This small molecule binds to this protein.
Small molecule (SMILES): CC(=O)NCCN(CCNC(=O)CCC(=O)NCCOCCOCCNC(=O)CCC(=O)NCCOCCOCCNC(=O)CCC(=O)NCCOCCOCCNC(=O)CCC(=O)NCCN(CCNC(=O)CCC(N)=O)C(=O)c1ccc(Cn2cc(CO[C@]3(C(=O)O)C[C@H](O)[C@@H](OC(C)=O)[C@H]([C@H](O)[C@H](O)CO)O3)nn2)cc1)C(=O)c1ccc(Cn2cc(COC3(C(=O)O)CC(O)C(OC(C)=O)C(C(O)C(O)CO)O3)nn2)cc1

Binding-site contacts:
Ligand atom OAF contacts residue ASP50 of chain 1.J at 3.8 Å.
Ligand atom CAD contacts residue LYS51 of chain 1.J at 3.9 Å.
Ligand atom OAF contacts residue ALA44 of chain 1.J at 3.6 Å.
Ligand atom OAH contacts residue VAL43 of chain 1.J at 3.1 Å (h-bond).
Ligand atom CAE contacts residue THR42 of chain 1.J at 3.8 Å.
Ligand atom OAJ contacts residue ARG106 of chain 1.I at 2.8 Å (salt-bridge).
Ligand atom CAC contacts residue LYS51 of chain 1.J at 3.4 Å.
Ligand atom CAI contacts residue THR42 of chain 1.J at 4.3 Å.
Ligand atom OAM contacts residue THR53 of chain 1.J at 3.4 Å.
Ligand atom CAF contacts residue THR42 of chain 1.J at 3.8 Å.
Ligand atom CAG contacts residue VAL43 of chain 1.J at 4.0 Å (hydrophobic).
Ligand atom CAC contacts residue THR53 of chain 1.J at 4.0 Å.
Ligand atom OAH contacts residue ASN45 of chain 1.J at 3.8 Å.
Ligand atom OAJ contacts residue VAL43 of chain 1.J at 3.0 Å (h-bond).
Ligand atom CAG contacts residue ASP50 of chain 1.J at 3.8 Å.
Ligand atom OAF contacts residue LYS51 of chain 1.J at 3.0 Å (salt-bridge).
Ligand atom CAJ contacts residue VAL43 of chain 1.J at 3.4 Å (hydrophobic).
Ligand atom OAF contacts residue GLN49 of chain 1.J at 3.1 Å (h-bond).
Ligand atom CAI contacts residue VAL43 of chain 1.J at 4.0 Å (hydrophobic).
Ligand atom OAJ contacts residue THR42 of chain 1.J at 3.7 Å.
Ligand atom CAD contacts residue THR42 of chain 1.J at 3.9 Å.
Ligand atom CAG contacts residue PRO52 of chain 1.J at 3.8 Å (hydrophobic).
Ligand atom CAH contacts residue THR42 of chain 1.J at 4.0 Å.
Ligand atom NAD contacts residue LYS51 of chain 1.J at 3.4 Å (salt-bridge).
Ligand atom OAK contacts residue THR53 of chain 1.J at 4.2 Å.
Ligand atom CAF contacts residue ALA44 of chain 1.J at 3.8 Å (hydrophobic).
Ligand atom CAF contacts residue GLN49 of chain 1.J at 4.2 Å.
Ligand atom CAG contacts residue ALA44 of chain 1.J at 3.5 Å (hydrophobic).
Ligand atom OAK contacts residue THR42 of chain 1.J at 3.8 Å.
Ligand atom OAC contacts residue LYS51 of chain 1.J at 2.6 Å (salt-bridge).
Ligand atom CAF contacts residue VAL43 of chain 1.J at 4.1 Å (hydrophobic).
Ligand atom OAI contacts residue THR42 of chain 1.J at 3.6 Å.
Ligand atom CAJ contacts residue ARG106 of chain 1.I at 3.5 Å.
Ligand atom CAG contacts residue HIS101 of chain 1.I at 3.7 Å.
Ligand atom CAG contacts residue LYS51 of chain 1.J at 3.5 Å.
Ligand atom CAK contacts residue THR53 of chain 1.J at 3.9 Å.
Ligand atom CAF contacts residue LYS51 of chain 1.J at 3.1 Å.
Ligand atom CAG contacts residue THR42 of chain 1.J at 3.6 Å.
Ligand atom NAD contacts residue THR42 of chain 1.J at 3.0 Å (h-bond).
Ligand atom CAH contacts residue VAL43 of chain 1.J at 3.3 Å (hydrophobic).

Sequence of chain 1.J:
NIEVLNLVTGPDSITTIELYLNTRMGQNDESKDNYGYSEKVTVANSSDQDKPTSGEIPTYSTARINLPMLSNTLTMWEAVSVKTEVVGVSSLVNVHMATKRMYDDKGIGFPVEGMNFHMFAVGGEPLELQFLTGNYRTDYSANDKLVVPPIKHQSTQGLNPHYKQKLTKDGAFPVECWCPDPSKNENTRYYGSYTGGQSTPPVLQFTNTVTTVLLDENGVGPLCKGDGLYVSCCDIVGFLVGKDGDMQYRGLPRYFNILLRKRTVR

Sequence of chain 1.I:
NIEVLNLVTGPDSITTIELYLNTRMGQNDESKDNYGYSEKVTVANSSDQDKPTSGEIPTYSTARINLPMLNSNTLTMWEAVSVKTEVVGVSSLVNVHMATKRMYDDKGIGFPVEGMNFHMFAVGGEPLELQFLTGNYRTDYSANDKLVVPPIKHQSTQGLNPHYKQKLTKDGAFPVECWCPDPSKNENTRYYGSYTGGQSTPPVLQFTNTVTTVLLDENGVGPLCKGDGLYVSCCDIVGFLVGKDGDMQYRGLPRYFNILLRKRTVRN